Binding-site contacts:
Ligand atom OXT contacts residue ALA280 of chain 1.C at 4.3 Å.
Ligand atom CA contacts residue ILE126 of chain 1.D at 3.9 Å (hydrophobic).
Ligand atom CG2 contacts residue GLU278 of chain 1.C at 4.5 Å.
Ligand atom OXT contacts residue GLY277 of chain 1.C at 2.6 Å (h-bond).
Ligand atom C contacts residue LYS275 of chain 1.C at 3.4 Å.
Ligand atom CG2 contacts residue ILE310 of chain 1.C at 3.8 Å (hydrophobic).
Ligand atom C contacts residue PRO276 of chain 1.C at 3.8 Å (hydrophobic).
Ligand atom C contacts residue ALA279 of chain 1.C at 3.5 Å (hydrophobic).
Ligand atom O contacts residue ALA279 of chain 1.C at 3.1 Å.
Ligand atom OXT contacts residue ALA279 of chain 1.C at 2.9 Å (h-bond).
Ligand atom N contacts residue ILE126 of chain 1.D at 3.2 Å (h-bond).
Ligand atom OXT contacts residue GLU278 of chain 1.C at 2.6 Å (salt-bridge).
Ligand atom CB contacts residue ILE126 of chain 1.D at 3.4 Å (hydrophobic).
Ligand atom CG2 contacts residue GLN298 of chain 1.C at 3.5 Å.
Ligand atom CA contacts residue LYS275 of chain 1.C at 3.3 Å.
Ligand atom OXT contacts residue LYS275 of chain 1.C at 2.9 Å (salt-bridge).
Ligand atom OG1 contacts residue GLN298 of chain 1.C at 3.0 Å (h-bond).
Ligand atom C contacts residue GLY277 of chain 1.C at 3.5 Å.
Ligand atom CB contacts residue ALA279 of chain 1.C at 3.8 Å (hydrophobic).
Ligand atom OG1 contacts residue ASP274 of chain 1.C at 3.1 Å (salt-bridge).
Ligand atom CG2 contacts residue ALA279 of chain 1.C at 3.2 Å (hydrophobic).
Ligand atom CB contacts residue GLN298 of chain 1.C at 3.7 Å.
Ligand atom C contacts residue GLU278 of chain 1.C at 3.8 Å.
Ligand atom C contacts residue ILE126 of chain 1.D at 3.5 Å (hydrophobic).
Ligand atom CA contacts residue ALA279 of chain 1.C at 4.3 Å (hydrophobic).
Ligand atom O contacts residue GLY277 of chain 1.C at 3.9 Å.
Ligand atom CA contacts residue PRO276 of chain 1.C at 4.2 Å (hydrophobic).
Ligand atom N contacts residue LYS275 of chain 1.C at 3.6 Å.
Ligand atom O contacts residue ILE126 of chain 1.D at 2.8 Å.
Ligand atom N contacts residue PRO276 of chain 1.C at 3.8 Å.
Ligand atom N contacts residue ASP274 of chain 1.C at 3.8 Å.
Ligand atom OXT contacts residue ILE126 of chain 1.D at 4.3 Å.
Ligand atom OXT contacts residue PRO276 of chain 1.C at 3.2 Å.
Ligand atom OG1 contacts residue ILE126 of chain 1.D at 2.7 Å (h-bond).
Ligand atom CB contacts residue ASP274 of chain 1.C at 4.2 Å.
Ligand atom O contacts residue PRO276 of chain 1.C at 4.4 Å.
Ligand atom CA contacts residue ASP274 of chain 1.C at 4.3 Å.

Sequence of chain 1.C:
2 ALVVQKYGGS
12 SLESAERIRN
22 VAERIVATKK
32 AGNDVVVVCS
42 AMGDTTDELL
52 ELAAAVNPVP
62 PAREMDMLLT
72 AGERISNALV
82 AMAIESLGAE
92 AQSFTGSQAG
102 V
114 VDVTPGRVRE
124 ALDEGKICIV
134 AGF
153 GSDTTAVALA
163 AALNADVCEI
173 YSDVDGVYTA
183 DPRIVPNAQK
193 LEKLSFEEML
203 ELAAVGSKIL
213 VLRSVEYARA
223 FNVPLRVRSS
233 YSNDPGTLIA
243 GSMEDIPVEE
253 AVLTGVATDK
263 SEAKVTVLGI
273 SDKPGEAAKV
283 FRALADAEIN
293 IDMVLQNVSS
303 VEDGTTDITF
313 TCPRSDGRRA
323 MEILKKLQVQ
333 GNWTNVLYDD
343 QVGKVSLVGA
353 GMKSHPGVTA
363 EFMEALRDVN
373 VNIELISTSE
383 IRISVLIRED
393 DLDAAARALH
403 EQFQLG

The small molecule below binds the protein below.
Small molecule (SMILES): C[C@@H](O)[C@H](N)C(=O)O

Sequence of chain 1.D:
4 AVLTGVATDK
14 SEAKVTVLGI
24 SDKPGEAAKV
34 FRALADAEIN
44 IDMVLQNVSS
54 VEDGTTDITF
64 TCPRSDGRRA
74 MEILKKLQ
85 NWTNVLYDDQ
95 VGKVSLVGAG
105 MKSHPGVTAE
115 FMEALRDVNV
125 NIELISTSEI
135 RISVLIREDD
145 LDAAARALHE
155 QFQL